Sequence of chain 1.A:
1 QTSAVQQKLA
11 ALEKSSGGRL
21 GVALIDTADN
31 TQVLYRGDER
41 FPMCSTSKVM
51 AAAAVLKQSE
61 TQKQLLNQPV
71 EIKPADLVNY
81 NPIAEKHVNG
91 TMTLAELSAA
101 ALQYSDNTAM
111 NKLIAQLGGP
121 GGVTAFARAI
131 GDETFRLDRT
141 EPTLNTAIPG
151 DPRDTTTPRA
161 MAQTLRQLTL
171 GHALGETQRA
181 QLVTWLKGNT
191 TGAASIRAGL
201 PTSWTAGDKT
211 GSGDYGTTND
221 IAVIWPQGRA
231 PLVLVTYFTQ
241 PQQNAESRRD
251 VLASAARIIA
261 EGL

The protein below binds the small molecule below.
Small molecule (SMILES): OC[C@H]1O[C@@](CO)(O[C@H]2O[C@H](CO)[C@@H](O)[C@H](O)[C@H]2O)[C@@H](O)[C@@H]1O

Binding-site contacts:
Ligand atom C5 contacts residue ALA115 of chain 1.A at 4.3 Å (hydrophobic).
Ligand atom O1 contacts residue ILE114 of chain 1.A at 3.8 Å.
Ligand atom C1 contacts residue THR140 of chain 1.A at 3.6 Å.
Ligand atom O4 contacts residue ALA115 of chain 1.A at 4.1 Å.
Ligand atom O6 contacts residue ASP76 of chain 1.A at 3.7 Å.
Ligand atom O5 contacts residue ASN111 of chain 1.A at 3.3 Å.
Ligand atom O6 contacts residue ASP76 of chain 1.A at 3.6 Å.
Ligand atom C2 contacts residue GLU141 of chain 1.A at 4.4 Å.
Ligand atom O1 contacts residue ALA115 of chain 1.A at 3.6 Å (h-bond).
Ligand atom O6 contacts residue LEU77 of chain 1.A at 4.5 Å.
Ligand atom O6 contacts residue ALA75 of chain 1.A at 2.7 Å (h-bond).
Ligand atom C5 contacts residue ASN111 of chain 1.A at 4.0 Å.
Ligand atom O1 contacts residue THR140 of chain 1.A at 4.0 Å.
Ligand atom O1 contacts residue ASN111 of chain 1.A at 2.8 Å (h-bond).
Ligand atom O5 contacts residue ASN111 of chain 1.A at 3.8 Å.
Ligand atom C2 contacts residue THR140 of chain 1.A at 3.6 Å.
Ligand atom C6 contacts residue ALA75 of chain 1.A at 3.3 Å (hydrophobic).
Ligand atom O6 contacts residue ASN111 of chain 1.A at 3.8 Å.
Ligand atom C6 contacts residue ASP76 of chain 1.A at 4.2 Å.
Ligand atom C6 contacts residue ASP76 of chain 1.A at 3.4 Å.
Ligand atom C2 contacts residue ASN111 of chain 1.A at 4.2 Å.
Ligand atom C3 contacts residue ALA115 of chain 1.A at 4.2 Å (hydrophobic).
Ligand atom C6 contacts residue LYS112 of chain 1.A at 4.0 Å.
Ligand atom O6 contacts residue VAL78 of chain 1.A at 4.1 Å.
Ligand atom C1 contacts residue ASN111 of chain 1.A at 3.5 Å.
Ligand atom O6 contacts residue THR108 of chain 1.A at 4.3 Å.
Ligand atom C1 contacts residue ASN111 of chain 1.A at 3.8 Å.
Ligand atom C2 contacts residue ASN111 of chain 1.A at 4.0 Å.
Ligand atom O6 contacts residue LYS112 of chain 1.A at 3.4 Å.
Ligand atom O2 contacts residue THR140 of chain 1.A at 2.6 Å (h-bond).